This small molecule binds to this protein.
Small molecule (SMILES): C[C@H](CCC(=O)O)[C@H]1CC[C@H]2[C@@H]3[C@H](O)C[C@@H]4C[C@H](O)CC[C@]4(C)[C@H]3C[C@H](O)[C@]12C

Sequence of chain 1.IA:
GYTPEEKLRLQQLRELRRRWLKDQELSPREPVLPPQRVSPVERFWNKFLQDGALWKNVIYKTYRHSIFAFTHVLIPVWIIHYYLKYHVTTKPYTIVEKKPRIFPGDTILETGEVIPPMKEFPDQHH

Binding-site contacts:
Ligand atom C5 contacts residue TYR27 of chain 1.L at 4.0 Å (hydrophobic).
Ligand atom C22 contacts residue THR38 of chain 1.L at 3.5 Å.
Ligand atom O7 contacts residue LYS28 of chain 1.L at 3.2 Å.
Ligand atom C11 contacts residue PHE70 of chain 1.IA at 4.2 Å (hydrophobic).
Ligand atom C19 contacts residue HIS74 of chain 1.IA at 4.1 Å.
Ligand atom C15 contacts residue ARG66 of chain 1.IA at 4.2 Å.
Ligand atom C19 contacts residue TYR35 of chain 1.L at 3.4 Å (hydrophobic).
Ligand atom C7 contacts residue LYS28 of chain 1.L at 4.1 Å.
Ligand atom C21 contacts residue THR38 of chain 1.L at 4.3 Å.
Ligand atom O26 contacts residue ARG66 of chain 1.IA at 3.7 Å.
Ligand atom C22 contacts residue HIS67 of chain 1.IA at 4.2 Å.
Ligand atom O12 contacts residue ARG66 of chain 1.IA at 3.6 Å.
Ligand atom C18 contacts residue PHE70 of chain 1.IA at 3.5 Å (hydrophobic).
Ligand atom C20 contacts residue THR38 of chain 1.L at 3.6 Å.
Ligand atom O3 contacts residue LYS28 of chain 1.L at 3.6 Å.
Ligand atom O26 contacts residue LYS63 of chain 1.IA at 3.1 Å (salt-bridge).
Ligand atom C21 contacts residue HIS67 of chain 1.IA at 3.9 Å.
Ligand atom C21 contacts residue PHE70 of chain 1.IA at 3.9 Å (hydrophobic).
Ligand atom C15 contacts residue TYR35 of chain 1.L at 4.3 Å (hydrophobic).
Ligand atom C12 contacts residue PHE70 of chain 1.IA at 4.3 Å (hydrophobic).
Ligand atom C24 contacts residue LYS63 of chain 1.IA at 3.5 Å.
Ligand atom C23 contacts residue ARG66 of chain 1.IA at 3.9 Å.
Ligand atom C24 contacts residue ARG66 of chain 1.IA at 4.2 Å.
Ligand atom O25 contacts residue HIS67 of chain 1.IA at 2.4 Å (h-bond).
Ligand atom C17 contacts residue ARG66 of chain 1.IA at 4.2 Å.
Ligand atom C3 contacts residue LYS28 of chain 1.L at 3.4 Å.
Ligand atom C16 contacts residue LEU34 of chain 1.L at 3.6 Å (hydrophobic).
Ligand atom C18 contacts residue TYR35 of chain 1.L at 4.0 Å (hydrophobic).
Ligand atom C24 contacts residue HIS67 of chain 1.IA at 3.1 Å.
Ligand atom C6 contacts residue TYR27 of chain 1.L at 3.6 Å (hydrophobic).
Ligand atom C22 contacts residue LEU34 of chain 1.L at 4.3 Å (hydrophobic).
Ligand atom C21 contacts residue ARG66 of chain 1.IA at 3.4 Å.
Ligand atom C6 contacts residue LYS28 of chain 1.L at 4.1 Å.
Ligand atom C12 contacts residue ARG66 of chain 1.IA at 4.0 Å.
Ligand atom O25 contacts residue LYS63 of chain 1.IA at 3.0 Å (salt-bridge).
Ligand atom C15 contacts residue ASN31 of chain 1.L at 4.0 Å.
Ligand atom C4 contacts residue LYS28 of chain 1.L at 3.1 Å.
Ligand atom C23 contacts residue HIS67 of chain 1.IA at 3.5 Å.
Ligand atom C16 contacts residue ARG66 of chain 1.IA at 4.0 Å.
Ligand atom O26 contacts residue HIS67 of chain 1.IA at 3.9 Å.

Sequence of chain 1.L:
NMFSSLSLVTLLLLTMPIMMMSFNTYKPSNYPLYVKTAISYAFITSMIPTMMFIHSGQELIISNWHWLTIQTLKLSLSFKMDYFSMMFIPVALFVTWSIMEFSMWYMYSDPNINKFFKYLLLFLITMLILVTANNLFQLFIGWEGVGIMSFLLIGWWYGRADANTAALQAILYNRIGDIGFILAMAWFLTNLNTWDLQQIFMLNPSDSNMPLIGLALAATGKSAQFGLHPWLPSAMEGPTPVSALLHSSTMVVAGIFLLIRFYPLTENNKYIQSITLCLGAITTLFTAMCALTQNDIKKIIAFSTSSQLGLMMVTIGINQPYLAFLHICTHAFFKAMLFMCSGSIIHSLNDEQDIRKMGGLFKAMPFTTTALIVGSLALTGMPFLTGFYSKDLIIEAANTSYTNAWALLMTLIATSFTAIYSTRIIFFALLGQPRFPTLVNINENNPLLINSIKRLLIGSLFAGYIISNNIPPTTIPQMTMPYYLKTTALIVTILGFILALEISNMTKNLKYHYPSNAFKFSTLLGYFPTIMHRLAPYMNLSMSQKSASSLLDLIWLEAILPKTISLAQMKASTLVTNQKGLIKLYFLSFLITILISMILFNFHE